Binding-site contacts:
Ligand atom CL12 contacts residue ILE73 of chain 3.A at 3.6 Å.
Ligand atom N25 contacts residue ASN57 of chain 3.A at 2.9 Å (h-bond).
Ligand atom O39 contacts residue LYS70 of chain 3.A at 3.5 Å.
Ligand atom C21 contacts residue ASN57 of chain 3.A at 3.6 Å.
Ligand atom O18 contacts residue THR107 of chain 3.A at 3.0 Å (h-bond).
Ligand atom C31 contacts residue LYS70 of chain 3.A at 3.4 Å.
Ligand atom C27 contacts residue ASN57 of chain 3.A at 3.3 Å.
Ligand atom C28 contacts residue ASN57 of chain 3.A at 3.2 Å.
Ligand atom O09 contacts residue LYS70 of chain 3.A at 3.0 Å (salt-bridge).
Ligand atom C14 contacts residue TYR130 of chain 3.A at 3.5 Å (hydrophobic).
Ligand atom C13 contacts residue TYR130 of chain 3.A at 3.4 Å (hydrophobic).
Ligand atom C50 contacts residue GLN63 of chain 3.A at 3.4 Å.
Ligand atom O08 contacts residue ASN74 of chain 3.A at 3.1 Å (h-bond).
Ligand atom N37 contacts residue ASN57 of chain 3.A at 2.4 Å (h-bond).
Ligand atom CL12 contacts residue ASN74 of chain 3.A at 3.0 Å.
Ligand atom C38 contacts residue ASN57 of chain 3.A at 3.4 Å.
Ligand atom C28 contacts residue ASN53 of chain 3.A at 3.4 Å.
Ligand atom C24 contacts residue GLY106 of chain 3.A at 3.6 Å.
Ligand atom C04 contacts residue LYS70 of chain 3.A at 3.5 Å.
Ligand atom C50 contacts residue GLN67 of chain 3.A at 3.5 Å.
Ligand atom F32 contacts residue LEU69 of chain 3.A at 3.1 Å.
Ligand atom C36 contacts residue ASN57 of chain 3.A at 3.1 Å.
Ligand atom F35 contacts residue LEU56 of chain 3.A at 3.4 Å.
Ligand atom F32 contacts residue LYS70 of chain 3.A at 3.0 Å.
Ligand atom N05 contacts residue ASN74 of chain 3.A at 3.6 Å (h-bond).
Ligand atom O18 contacts residue GLY106 of chain 3.A at 3.5 Å (h-bond).
Ligand atom N03 contacts residue LYS70 of chain 3.A at 3.6 Å.
Ligand atom C40 contacts residue ASN57 of chain 3.A at 3.6 Å.
Ligand atom F46 contacts residue ARG173 of chain 5.A at 3.3 Å.
Ligand atom C29 contacts residue ASN57 of chain 3.A at 3.6 Å.
Ligand atom C14 contacts residue THR107 of chain 3.A at 3.6 Å.
Ligand atom C33 contacts residue MET66 of chain 3.A at 3.2 Å (hydrophobic).
Ligand atom C51 contacts residue GLN67 of chain 3.A at 3.2 Å.
Ligand atom C14 contacts residue ASN53 of chain 3.A at 3.4 Å.
Ligand atom F32 contacts residue ILE73 of chain 3.A at 3.2 Å.
Ligand atom C36 contacts residue LEU56 of chain 3.A at 3.6 Å (hydrophobic).
Ligand atom N05 contacts residue LYS70 of chain 3.A at 3.5 Å.
Ligand atom C14 contacts residue ALA105 of chain 3.A at 3.6 Å (hydrophobic).
Ligand atom F35 contacts residue MET66 of chain 3.A at 3.1 Å.
Ligand atom C49 contacts residue GLN63 of chain 3.A at 3.4 Å.

The small molecule below binds the protein below.
Small molecule (SMILES): Cn1nc(NS(C)(=O)=O)c2c(Cl)ccc(-n3c([C@H](Cc4cc(F)cc(F)c4)NC(=O)Cn4[nH]c(C(F)F)c5cccc4-5)nc4ccccc4c3=O)c21

Sequence of chain 5.A:
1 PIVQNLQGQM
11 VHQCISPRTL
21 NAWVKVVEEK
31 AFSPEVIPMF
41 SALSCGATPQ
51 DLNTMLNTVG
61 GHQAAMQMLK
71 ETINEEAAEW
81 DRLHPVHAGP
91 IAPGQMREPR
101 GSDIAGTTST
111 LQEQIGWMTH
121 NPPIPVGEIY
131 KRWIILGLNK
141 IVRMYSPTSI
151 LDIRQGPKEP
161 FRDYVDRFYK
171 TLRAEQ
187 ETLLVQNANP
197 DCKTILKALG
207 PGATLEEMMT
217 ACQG

Sequence of chain 3.A:
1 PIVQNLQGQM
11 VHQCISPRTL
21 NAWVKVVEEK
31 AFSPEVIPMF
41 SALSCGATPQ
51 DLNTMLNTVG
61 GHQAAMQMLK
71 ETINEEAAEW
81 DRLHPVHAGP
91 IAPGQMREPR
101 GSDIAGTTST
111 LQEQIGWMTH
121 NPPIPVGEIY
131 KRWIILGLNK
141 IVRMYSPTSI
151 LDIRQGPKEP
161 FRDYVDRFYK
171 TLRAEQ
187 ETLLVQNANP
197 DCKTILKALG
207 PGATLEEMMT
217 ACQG